Binding-site contacts:
Ligand atom C7 contacts residue ASN489 of chain 1.A at 3.4 Å.
Ligand atom C3 contacts residue ARG450 of chain 1.A at 4.0 Å.
Ligand atom C2 contacts residue ASP514 of chain 1.A at 3.7 Å.
Ligand atom N2 contacts residue ASP514 of chain 1.A at 2.8 Å (salt-bridge).
Ligand atom C1 contacts residue ASP514 of chain 1.A at 3.7 Å.
Ligand atom O5 contacts residue ASN489 of chain 1.A at 2.4 Å (h-bond).
Ligand atom O5 contacts residue SER491 of chain 1.A at 4.0 Å.
Ligand atom C1 contacts residue ASN489 of chain 1.A at 1.4 Å.
Ligand atom C8 contacts residue ASP514 of chain 1.A at 3.6 Å.
Ligand atom C3 contacts residue ASN489 of chain 1.A at 3.7 Å.
Ligand atom C6 contacts residue ARG450 of chain 1.A at 4.1 Å.
Ligand atom C5 contacts residue ASN489 of chain 1.A at 3.6 Å.
Ligand atom O5 contacts residue ASP465 of chain 1.A at 3.8 Å.
Ligand atom O3 contacts residue LYS454 of chain 1.A at 3.2 Å.
Ligand atom O7 contacts residue LYS454 of chain 1.A at 3.0 Å (salt-bridge).
Ligand atom C4 contacts residue ARG450 of chain 1.A at 4.2 Å.
Ligand atom O7 contacts residue ILE453 of chain 1.A at 3.9 Å.
Ligand atom O6 contacts residue LYS454 of chain 1.A at 3.8 Å.
Ligand atom O5 contacts residue SER467 of chain 1.A at 3.3 Å.
Ligand atom C5 contacts residue ARG450 of chain 1.A at 3.8 Å.
Ligand atom C1 contacts residue SER467 of chain 1.A at 4.1 Å.
Ligand atom C5 contacts residue SER491 of chain 1.A at 3.9 Å.
Ligand atom O7 contacts residue ASN489 of chain 1.A at 3.8 Å.
Ligand atom C8 contacts residue TYR512 of chain 1.A at 3.8 Å (hydrophobic).
Ligand atom C5 contacts residue SER467 of chain 1.A at 4.0 Å.
Ligand atom C7 contacts residue LYS454 of chain 1.A at 4.0 Å.
Ligand atom C1 contacts residue ASP465 of chain 1.A at 4.0 Å.
Ligand atom O4 contacts residue ARG450 of chain 1.A at 4.2 Å.
Ligand atom N2 contacts residue ASN489 of chain 1.A at 2.7 Å (h-bond).
Ligand atom C6 contacts residue SER467 of chain 1.A at 3.7 Å.
Ligand atom C7 contacts residue ASP514 of chain 1.A at 3.7 Å.
Ligand atom C2 contacts residue ASN489 of chain 1.A at 2.4 Å.
Ligand atom C6 contacts residue LYS454 of chain 1.A at 4.1 Å.
Ligand atom C4 contacts residue ASN489 of chain 1.A at 4.2 Å.
Ligand atom C1 contacts residue SER491 of chain 1.A at 4.0 Å.
Ligand atom N2 contacts residue LYS454 of chain 1.A at 4.2 Å.
Ligand atom C8 contacts residue LYS454 of chain 1.A at 3.9 Å.
Ligand atom C8 contacts residue CYS457 of chain 1.A at 3.9 Å (hydrophobic).
Ligand atom O6 contacts residue SER467 of chain 1.A at 3.7 Å.
Ligand atom C3 contacts residue ASP514 of chain 1.A at 4.0 Å.

This protein binds this small molecule.
Small molecule (SMILES): CC(=O)N[C@H]1[C@H](O[C@H]2[C@H](O)[C@@H](NC(C)=O)CO[C@@H]2CO)O[C@H](CO)[C@@H](O)[C@@H]1O

Sequence of chain 1.A:
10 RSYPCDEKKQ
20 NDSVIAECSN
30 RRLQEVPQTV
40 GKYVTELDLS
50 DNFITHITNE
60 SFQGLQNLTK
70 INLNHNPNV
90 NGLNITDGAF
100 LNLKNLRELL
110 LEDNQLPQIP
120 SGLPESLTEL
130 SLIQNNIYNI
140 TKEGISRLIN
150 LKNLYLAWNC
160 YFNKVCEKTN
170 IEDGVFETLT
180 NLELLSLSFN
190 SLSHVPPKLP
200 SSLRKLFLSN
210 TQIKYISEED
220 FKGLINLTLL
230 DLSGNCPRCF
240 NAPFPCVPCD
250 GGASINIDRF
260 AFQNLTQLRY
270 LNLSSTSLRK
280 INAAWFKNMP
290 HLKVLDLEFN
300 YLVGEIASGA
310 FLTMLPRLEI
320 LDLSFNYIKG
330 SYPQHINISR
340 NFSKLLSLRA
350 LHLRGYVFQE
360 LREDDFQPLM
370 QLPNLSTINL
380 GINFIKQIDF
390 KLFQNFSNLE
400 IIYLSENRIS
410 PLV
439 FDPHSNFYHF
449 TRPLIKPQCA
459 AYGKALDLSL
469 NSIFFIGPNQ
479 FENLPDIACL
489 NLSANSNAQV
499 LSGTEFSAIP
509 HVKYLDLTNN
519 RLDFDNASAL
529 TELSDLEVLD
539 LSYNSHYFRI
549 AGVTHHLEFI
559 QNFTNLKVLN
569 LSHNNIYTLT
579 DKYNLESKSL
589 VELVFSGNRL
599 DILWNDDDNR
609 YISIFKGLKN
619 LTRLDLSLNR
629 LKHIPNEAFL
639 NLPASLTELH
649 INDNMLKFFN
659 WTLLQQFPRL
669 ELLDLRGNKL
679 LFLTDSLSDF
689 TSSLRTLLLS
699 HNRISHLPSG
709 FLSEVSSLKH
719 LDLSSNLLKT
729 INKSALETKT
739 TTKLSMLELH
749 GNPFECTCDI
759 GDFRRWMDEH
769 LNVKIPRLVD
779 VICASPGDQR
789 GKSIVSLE